The small molecule below binds the protein below.
Small molecule (SMILES): CC(=O)N[C@@H]1[C@@H](O)[C@H](O)[C@@H](CO)O[C@H]1O

Sequence of chain 1.B:
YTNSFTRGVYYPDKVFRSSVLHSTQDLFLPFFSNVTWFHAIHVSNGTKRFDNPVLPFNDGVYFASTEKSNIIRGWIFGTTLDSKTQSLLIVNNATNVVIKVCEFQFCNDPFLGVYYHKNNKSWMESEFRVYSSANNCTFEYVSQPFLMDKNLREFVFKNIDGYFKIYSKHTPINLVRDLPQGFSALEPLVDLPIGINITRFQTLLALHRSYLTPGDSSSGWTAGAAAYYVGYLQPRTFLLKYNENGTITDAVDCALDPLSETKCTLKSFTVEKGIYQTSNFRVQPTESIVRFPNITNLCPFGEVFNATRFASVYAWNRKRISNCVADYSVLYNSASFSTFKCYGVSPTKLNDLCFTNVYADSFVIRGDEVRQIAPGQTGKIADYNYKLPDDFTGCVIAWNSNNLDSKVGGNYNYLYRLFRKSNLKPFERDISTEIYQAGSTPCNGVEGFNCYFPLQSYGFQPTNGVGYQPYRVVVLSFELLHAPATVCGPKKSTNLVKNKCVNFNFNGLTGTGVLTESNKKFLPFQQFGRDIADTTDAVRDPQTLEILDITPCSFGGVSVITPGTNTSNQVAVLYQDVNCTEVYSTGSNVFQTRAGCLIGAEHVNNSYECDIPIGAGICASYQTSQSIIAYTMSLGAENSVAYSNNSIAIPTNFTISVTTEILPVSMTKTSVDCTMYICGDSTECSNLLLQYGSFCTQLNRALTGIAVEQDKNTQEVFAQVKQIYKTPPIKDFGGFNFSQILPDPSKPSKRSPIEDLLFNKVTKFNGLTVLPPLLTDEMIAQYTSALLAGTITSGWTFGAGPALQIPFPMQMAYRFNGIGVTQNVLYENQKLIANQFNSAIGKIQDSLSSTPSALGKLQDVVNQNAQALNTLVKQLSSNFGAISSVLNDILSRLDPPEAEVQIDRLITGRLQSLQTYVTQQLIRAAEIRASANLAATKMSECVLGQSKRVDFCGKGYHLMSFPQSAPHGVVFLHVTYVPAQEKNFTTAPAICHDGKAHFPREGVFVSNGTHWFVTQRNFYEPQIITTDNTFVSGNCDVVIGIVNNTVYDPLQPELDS

Binding-site contacts:
Ligand atom C3 contacts residue ASN706 of chain 1.C at 3.8 Å.
Ligand atom C7 contacts residue ASN706 of chain 1.C at 3.0 Å.
Ligand atom C8 contacts residue GLY1128 of chain 1.C at 3.5 Å.
Ligand atom O5 contacts residue ASN706 of chain 1.C at 2.4 Å (h-bond).
Ligand atom N2 contacts residue ASN706 of chain 1.C at 2.9 Å (h-bond).
Ligand atom C4 contacts residue ASN706 of chain 1.C at 4.2 Å.
Ligand atom C8 contacts residue ASN706 of chain 1.C at 4.3 Å.
Ligand atom C5 contacts residue ASN706 of chain 1.C at 3.7 Å.
Ligand atom C1 contacts residue ASN706 of chain 1.C at 1.4 Å.
Ligand atom O5 contacts residue ASP793 of chain 1.B at 4.0 Å.
Ligand atom C2 contacts residue ASN706 of chain 1.C at 2.5 Å.
Ligand atom O7 contacts residue ASN706 of chain 1.C at 2.7 Å (h-bond).

Sequence of chain 1.C:
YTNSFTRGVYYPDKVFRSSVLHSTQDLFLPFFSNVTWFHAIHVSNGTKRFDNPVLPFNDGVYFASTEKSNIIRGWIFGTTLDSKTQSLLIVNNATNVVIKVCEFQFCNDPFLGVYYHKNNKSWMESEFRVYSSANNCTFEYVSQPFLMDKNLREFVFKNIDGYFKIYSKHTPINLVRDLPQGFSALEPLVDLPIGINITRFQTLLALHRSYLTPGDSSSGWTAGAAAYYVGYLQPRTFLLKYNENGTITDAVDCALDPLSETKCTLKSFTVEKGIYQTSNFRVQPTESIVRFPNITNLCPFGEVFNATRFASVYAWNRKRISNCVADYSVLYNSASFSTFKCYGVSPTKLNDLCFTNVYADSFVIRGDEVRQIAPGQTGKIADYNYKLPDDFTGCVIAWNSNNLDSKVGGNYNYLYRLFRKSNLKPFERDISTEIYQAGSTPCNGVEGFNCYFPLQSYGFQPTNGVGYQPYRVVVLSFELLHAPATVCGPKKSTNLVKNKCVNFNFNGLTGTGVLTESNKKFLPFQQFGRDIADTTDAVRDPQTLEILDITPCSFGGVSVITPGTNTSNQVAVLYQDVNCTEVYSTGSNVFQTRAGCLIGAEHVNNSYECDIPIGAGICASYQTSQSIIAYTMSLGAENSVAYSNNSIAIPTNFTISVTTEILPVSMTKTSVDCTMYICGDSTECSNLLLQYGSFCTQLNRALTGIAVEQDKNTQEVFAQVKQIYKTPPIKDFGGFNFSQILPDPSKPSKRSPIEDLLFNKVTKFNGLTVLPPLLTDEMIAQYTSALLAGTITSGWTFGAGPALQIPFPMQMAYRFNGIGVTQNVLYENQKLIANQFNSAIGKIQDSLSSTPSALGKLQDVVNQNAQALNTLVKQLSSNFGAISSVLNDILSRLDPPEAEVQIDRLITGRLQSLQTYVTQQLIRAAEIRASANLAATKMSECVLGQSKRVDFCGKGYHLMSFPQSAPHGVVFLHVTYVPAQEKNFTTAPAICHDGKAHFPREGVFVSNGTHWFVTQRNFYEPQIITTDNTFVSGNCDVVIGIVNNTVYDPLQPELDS